Sequence of chain 1.B:
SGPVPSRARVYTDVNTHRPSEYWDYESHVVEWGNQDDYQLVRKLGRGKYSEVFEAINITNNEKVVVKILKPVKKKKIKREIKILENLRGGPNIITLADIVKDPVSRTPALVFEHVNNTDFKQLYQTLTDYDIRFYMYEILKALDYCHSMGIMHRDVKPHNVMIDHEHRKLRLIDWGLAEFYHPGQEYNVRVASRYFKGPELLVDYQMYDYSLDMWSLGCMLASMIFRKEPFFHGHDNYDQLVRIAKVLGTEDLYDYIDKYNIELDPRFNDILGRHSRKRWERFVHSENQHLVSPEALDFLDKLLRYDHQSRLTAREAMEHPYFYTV

A small-molecule ligand and the protein it binds are described below.
Small molecule (SMILES): OCCCNCc1ccc(-c2ccccc2)c(Cl)c1

Binding-site contacts:
Ligand atom C contacts residue ASN141 of chain 1.B at 3.7 Å.
Ligand atom N contacts residue PRO182 of chain 1.B at 3.8 Å.
Ligand atom C3 contacts residue PHE144 of chain 1.B at 3.5 Å (hydrophobic).
Ligand atom C13 contacts residue MET248 of chain 1.B at 2.7 Å (hydrophobic).
Ligand atom C contacts residue HIS183 of chain 1.B at 3.7 Å.
Ligand atom C15 contacts residue MET248 of chain 1.B at 2.8 Å (hydrophobic).
Ligand atom C2 contacts residue ASN141 of chain 1.B at 3.7 Å.
Ligand atom N contacts residue VAL185 of chain 1.B at 3.1 Å (h-bond).
Ligand atom C12 contacts residue TYR159 of chain 1.B at 3.6 Å (hydrophobic).
Ligand atom C13 contacts residue MET160 of chain 1.B at 3.8 Å (hydrophobic).
Ligand atom C1 contacts residue MET186 of chain 1.B at 3.6 Å (hydrophobic).
Ligand atom C13 contacts residue ILE156 of chain 1.B at 3.7 Å (hydrophobic).
Ligand atom CL contacts residue VAL185 of chain 1.B at 3.4 Å.
Ligand atom C11 contacts residue MET248 of chain 1.B at 3.3 Å (hydrophobic).
Ligand atom C7 contacts residue ILE187 of chain 1.B at 3.8 Å (hydrophobic).
Ligand atom C12 contacts residue LEU151 of chain 1.B at 3.7 Å (hydrophobic).
Ligand atom C14 contacts residue MET160 of chain 1.B at 3.9 Å (hydrophobic).
Ligand atom C12 contacts residue ILE156 of chain 1.B at 3.9 Å (hydrophobic).
Ligand atom C9 contacts residue VAL185 of chain 1.B at 3.8 Å (hydrophobic).
Ligand atom C4 contacts residue PHE144 of chain 1.B at 3.6 Å (hydrophobic).
Ligand atom C contacts residue MET186 of chain 1.B at 3.6 Å (hydrophobic).
Ligand atom C5 contacts residue PHE144 of chain 1.B at 3.6 Å (hydrophobic).
Ligand atom N contacts residue ASN141 of chain 1.B at 3.4 Å (h-bond).
Ligand atom C8 contacts residue ILE187 of chain 1.B at 3.9 Å (hydrophobic).
Ligand atom C10 contacts residue MET248 of chain 1.B at 3.2 Å (hydrophobic).
Ligand atom C5 contacts residue LEU147 of chain 1.B at 3.6 Å (hydrophobic).
Ligand atom C3 contacts residue PRO182 of chain 1.B at 3.9 Å (hydrophobic).
Ligand atom C2 contacts residue PRO182 of chain 1.B at 3.0 Å (hydrophobic).
Ligand atom C1 contacts residue ASN141 of chain 1.B at 3.0 Å.
Ligand atom C2 contacts residue VAL185 of chain 1.B at 2.7 Å (hydrophobic).
Ligand atom CL contacts residue MET244 of chain 1.B at 2.9 Å.
Ligand atom C9 contacts residue PRO182 of chain 1.B at 3.4 Å (hydrophobic).
Ligand atom C15 contacts residue MET244 of chain 1.B at 3.7 Å (hydrophobic).
Ligand atom O contacts residue HIS183 of chain 1.B at 2.9 Å.
Ligand atom C12 contacts residue MET248 of chain 1.B at 3.1 Å (hydrophobic).
Ligand atom CL contacts residue ILE163 of chain 1.B at 3.9 Å.
Ligand atom C14 contacts residue MET248 of chain 1.B at 2.2 Å (hydrophobic).
Ligand atom C1 contacts residue VAL185 of chain 1.B at 3.7 Å (hydrophobic).
Ligand atom C11 contacts residue LEU151 of chain 1.B at 3.5 Å (hydrophobic).
Ligand atom C6 contacts residue LEU147 of chain 1.B at 3.7 Å (hydrophobic).